Sequence of chain 1.A:
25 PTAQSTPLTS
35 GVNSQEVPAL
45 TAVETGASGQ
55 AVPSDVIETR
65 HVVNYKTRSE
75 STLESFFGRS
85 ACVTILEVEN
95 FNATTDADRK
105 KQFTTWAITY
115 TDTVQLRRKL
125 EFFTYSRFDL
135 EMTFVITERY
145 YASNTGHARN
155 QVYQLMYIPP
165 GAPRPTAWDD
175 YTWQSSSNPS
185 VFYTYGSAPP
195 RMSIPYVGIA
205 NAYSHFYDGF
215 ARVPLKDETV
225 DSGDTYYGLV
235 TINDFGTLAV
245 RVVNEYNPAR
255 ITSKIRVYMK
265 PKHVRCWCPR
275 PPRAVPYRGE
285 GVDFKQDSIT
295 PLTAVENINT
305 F

Sequence of chain 2.A:
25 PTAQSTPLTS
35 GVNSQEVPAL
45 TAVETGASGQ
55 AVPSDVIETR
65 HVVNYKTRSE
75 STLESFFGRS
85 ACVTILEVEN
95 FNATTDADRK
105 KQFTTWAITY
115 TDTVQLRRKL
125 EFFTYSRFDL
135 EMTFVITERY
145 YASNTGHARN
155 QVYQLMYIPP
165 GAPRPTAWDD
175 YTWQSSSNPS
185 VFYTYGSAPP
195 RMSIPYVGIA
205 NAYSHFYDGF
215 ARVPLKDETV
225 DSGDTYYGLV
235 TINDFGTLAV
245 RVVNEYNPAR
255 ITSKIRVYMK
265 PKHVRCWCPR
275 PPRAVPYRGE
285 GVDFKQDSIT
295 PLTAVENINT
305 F

The protein below binds the small molecule below.
Small molecule (SMILES): CC(=O)N[C@H]1[C@H]([C@H](O)[C@H](O)CO)O[C@@](O)(C(=O)O)C[C@@H]1O

Binding-site contacts:
Ligand atom O1A contacts residue ALA146 of chain 2.A at 3.2 Å.
Ligand atom C8 contacts residue TYR145 of chain 2.A at 4.2 Å (hydrophobic).
Ligand atom C8 contacts residue ALA146 of chain 2.A at 4.4 Å (hydrophobic).
Ligand atom C7 contacts residue TYR145 of chain 2.A at 3.9 Å (hydrophobic).
Ligand atom O1B contacts residue ALA146 of chain 2.A at 4.3 Å.
Ligand atom C9 contacts residue ALA146 of chain 2.A at 4.4 Å (hydrophobic).
Ligand atom C1 contacts residue ALA146 of chain 2.A at 4.0 Å (hydrophobic).
Ligand atom C10 contacts residue TYR250 of chain 1.A at 2.8 Å (hydrophobic).
Ligand atom O4 contacts residue TYR145 of chain 2.A at 4.2 Å.
Ligand atom O4 contacts residue TYR250 of chain 1.A at 3.0 Å.
Ligand atom C6 contacts residue ALA146 of chain 2.A at 4.3 Å (hydrophobic).
Ligand atom O1B contacts residue SER147 of chain 2.A at 2.7 Å (h-bond).
Ligand atom C3 contacts residue PRO252 of chain 1.A at 4.4 Å (hydrophobic).
Ligand atom C11 contacts residue TYR145 of chain 2.A at 3.7 Å (hydrophobic).
Ligand atom C1 contacts residue SER147 of chain 2.A at 3.6 Å.
Ligand atom C11 contacts residue TYR250 of chain 1.A at 3.0 Å (hydrophobic).
Ligand atom O10 contacts residue ASN96 of chain 1.A at 4.2 Å.
Ligand atom C4 contacts residue TYR250 of chain 1.A at 4.2 Å (hydrophobic).
Ligand atom O8 contacts residue TYR145 of chain 2.A at 4.2 Å.
Ligand atom O10 contacts residue TYR250 of chain 1.A at 2.2 Å (h-bond).
Ligand atom N5 contacts residue TYR250 of chain 1.A at 3.8 Å.
Ligand atom O9 contacts residue ALA146 of chain 2.A at 3.3 Å.
Ligand atom O1B contacts residue PRO252 of chain 1.A at 3.4 Å.
Ligand atom C6 contacts residue TYR145 of chain 2.A at 3.4 Å (hydrophobic).
Ligand atom N5 contacts residue TYR145 of chain 2.A at 2.6 Å (h-bond).
Ligand atom C10 contacts residue TYR145 of chain 2.A at 3.6 Å (hydrophobic).
Ligand atom C5 contacts residue TYR250 of chain 1.A at 4.3 Å (hydrophobic).
Ligand atom C11 contacts residue ARG143 of chain 2.A at 3.9 Å.
Ligand atom O4 contacts residue PRO252 of chain 1.A at 4.0 Å.
Ligand atom C5 contacts residue TYR145 of chain 2.A at 3.3 Å (hydrophobic).
Ligand atom O4 contacts residue ASN251 of chain 1.A at 4.3 Å.
Ligand atom C4 contacts residue PRO252 of chain 1.A at 4.3 Å (hydrophobic).
Ligand atom C4 contacts residue TYR145 of chain 2.A at 3.6 Å (hydrophobic).
Ligand atom O1A contacts residue SER147 of chain 2.A at 3.1 Å (h-bond).
Ligand atom C1 contacts residue PRO252 of chain 1.A at 4.1 Å (hydrophobic).